Sequence of chain 1.B:
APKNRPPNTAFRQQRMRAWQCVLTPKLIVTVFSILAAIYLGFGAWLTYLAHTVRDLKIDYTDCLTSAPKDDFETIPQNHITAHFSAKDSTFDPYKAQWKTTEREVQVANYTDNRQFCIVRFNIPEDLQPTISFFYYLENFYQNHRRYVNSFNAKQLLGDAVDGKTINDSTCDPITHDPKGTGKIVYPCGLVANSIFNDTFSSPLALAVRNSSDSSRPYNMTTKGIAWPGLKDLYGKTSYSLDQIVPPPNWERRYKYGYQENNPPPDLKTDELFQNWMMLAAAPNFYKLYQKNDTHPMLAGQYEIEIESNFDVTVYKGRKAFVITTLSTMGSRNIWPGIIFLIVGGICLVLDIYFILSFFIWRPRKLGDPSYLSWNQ

Sequence of chain 1.A:
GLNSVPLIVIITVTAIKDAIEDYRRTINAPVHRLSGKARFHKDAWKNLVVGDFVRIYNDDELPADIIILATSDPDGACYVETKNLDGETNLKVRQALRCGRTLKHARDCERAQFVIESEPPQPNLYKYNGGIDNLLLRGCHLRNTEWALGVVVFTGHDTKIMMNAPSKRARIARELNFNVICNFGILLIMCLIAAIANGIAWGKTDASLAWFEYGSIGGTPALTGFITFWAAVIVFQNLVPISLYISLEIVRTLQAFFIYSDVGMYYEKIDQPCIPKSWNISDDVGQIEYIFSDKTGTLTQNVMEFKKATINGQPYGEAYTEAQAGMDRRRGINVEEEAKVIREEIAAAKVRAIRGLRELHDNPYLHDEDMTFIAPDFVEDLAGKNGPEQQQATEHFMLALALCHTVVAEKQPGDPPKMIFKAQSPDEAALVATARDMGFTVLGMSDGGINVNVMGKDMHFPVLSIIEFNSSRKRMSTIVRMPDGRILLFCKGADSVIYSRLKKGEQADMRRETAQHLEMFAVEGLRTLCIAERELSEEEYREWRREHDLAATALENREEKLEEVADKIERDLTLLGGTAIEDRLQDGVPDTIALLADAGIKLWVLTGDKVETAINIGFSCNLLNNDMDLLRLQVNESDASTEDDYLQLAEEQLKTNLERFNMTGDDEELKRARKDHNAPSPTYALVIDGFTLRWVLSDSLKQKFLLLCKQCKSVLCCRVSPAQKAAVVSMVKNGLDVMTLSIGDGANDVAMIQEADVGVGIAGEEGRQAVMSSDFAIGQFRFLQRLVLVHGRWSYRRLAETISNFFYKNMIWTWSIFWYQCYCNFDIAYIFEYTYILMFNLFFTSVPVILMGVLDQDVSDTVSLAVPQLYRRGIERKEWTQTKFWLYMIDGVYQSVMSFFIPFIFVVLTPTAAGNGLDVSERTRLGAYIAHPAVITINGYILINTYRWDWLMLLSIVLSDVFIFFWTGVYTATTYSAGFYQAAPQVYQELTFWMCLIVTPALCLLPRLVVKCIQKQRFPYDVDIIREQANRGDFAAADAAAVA

Binding-site contacts:
Ligand atom C5 contacts residue ASN331 of chain 1.B at 4.1 Å.
Ligand atom O3 contacts residue TRP523 of chain 1.A at 4.2 Å.
Ligand atom C7 contacts residue ASN219 of chain 1.B at 3.9 Å.
Ligand atom O5 contacts residue ASN219 of chain 1.B at 2.8 Å (h-bond).
Ligand atom C1 contacts residue ASN219 of chain 1.B at 2.5 Å.
Ligand atom O7 contacts residue ARG274 of chain 1.B at 4.2 Å.
Ligand atom O5 contacts residue PHE332 of chain 1.B at 4.0 Å.
Ligand atom C8 contacts residue TRP523 of chain 1.A at 4.1 Å (hydrophobic).
Ligand atom C8 contacts residue ARG274 of chain 1.B at 4.0 Å.
Ligand atom O7 contacts residue ASP333 of chain 1.B at 4.3 Å.
Ligand atom N2 contacts residue ARG274 of chain 1.B at 4.2 Å.
Ligand atom C5 contacts residue ASN271 of chain 1.B at 3.8 Å.
Ligand atom O6 contacts residue PRO270 of chain 1.B at 4.2 Å.
Ligand atom O3 contacts residue ARG274 of chain 1.B at 4.1 Å.
Ligand atom C5 contacts residue ASN219 of chain 1.B at 4.1 Å.
Ligand atom O5 contacts residue ASN271 of chain 1.B at 4.0 Å.
Ligand atom O6 contacts residue PHE524 of chain 1.A at 4.0 Å.
Ligand atom N2 contacts residue ASN331 of chain 1.B at 3.9 Å.
Ligand atom C6 contacts residue PHE524 of chain 1.A at 3.9 Å (hydrophobic).
Ligand atom O7 contacts residue ASN219 of chain 1.B at 3.5 Å (h-bond).
Ligand atom C1 contacts residue ASN331 of chain 1.B at 3.8 Å.
Ligand atom C6 contacts residue PHE332 of chain 1.B at 3.7 Å (hydrophobic).
Ligand atom C2 contacts residue ASN219 of chain 1.B at 3.5 Å.
Ligand atom C7 contacts residue ARG274 of chain 1.B at 4.1 Å.
Ligand atom C1 contacts residue ASN271 of chain 1.B at 3.9 Å.
Ligand atom C8 contacts residue ASP333 of chain 1.B at 4.3 Å.
Ligand atom C7 contacts residue ASN331 of chain 1.B at 3.9 Å.
Ligand atom C1 contacts residue PHE332 of chain 1.B at 4.3 Å (hydrophobic).
Ligand atom C7 contacts residue TRP523 of chain 1.A at 4.4 Å (hydrophobic).
Ligand atom C2 contacts residue ASN331 of chain 1.B at 4.4 Å.
Ligand atom C5 contacts residue PHE332 of chain 1.B at 4.2 Å (hydrophobic).
Ligand atom C3 contacts residue ASN331 of chain 1.B at 4.1 Å.
Ligand atom C7 contacts residue ARG275 of chain 1.B at 4.3 Å.
Ligand atom N2 contacts residue ASN219 of chain 1.B at 4.1 Å.
Ligand atom C8 contacts residue PHE524 of chain 1.A at 3.3 Å (hydrophobic).
Ligand atom C8 contacts residue ASN331 of chain 1.B at 3.1 Å.
Ligand atom O6 contacts residue PHE332 of chain 1.B at 4.3 Å.
Ligand atom O6 contacts residue ASN271 of chain 1.B at 3.7 Å.
Ligand atom O7 contacts residue ARG275 of chain 1.B at 3.2 Å.
Ligand atom C8 contacts residue ARG136 of chain 1.B at 3.8 Å.

A protein and the small-molecule ligand that binds it are described below.
Small molecule (SMILES): CC(=O)N[C@H]1[C@H](O[C@H]2[C@H](O)[C@@H](NC(C)=O)CO[C@@H]2CO)O[C@H](CO)[C@@H](O[C@@H]2O[C@H](CO)[C@@H](O)[C@H](O)[C@@H]2O)[C@@H]1O